Binding-site contacts:
Ligand atom C2 contacts residue ASN142 of chain 1.B at 2.5 Å.
Ligand atom O7 contacts residue ASN142 of chain 1.B at 3.8 Å.
Ligand atom C3 contacts residue HIS166 of chain 1.B at 4.3 Å.
Ligand atom C2 contacts residue HIS166 of chain 1.B at 3.7 Å.
Ligand atom O2 contacts residue HIS166 of chain 1.B at 4.4 Å.
Ligand atom O4 contacts residue HIS166 of chain 1.B at 3.8 Å.
Ligand atom C4 contacts residue ASN142 of chain 1.B at 4.2 Å.
Ligand atom C6 contacts residue GLU93 of chain 1.B at 3.3 Å.
Ligand atom N2 contacts residue ASN142 of chain 1.B at 2.9 Å (h-bond).
Ligand atom C7 contacts residue ASN142 of chain 1.B at 3.5 Å.
Ligand atom C8 contacts residue ASN142 of chain 1.B at 4.2 Å.
Ligand atom C1 contacts residue ASN142 of chain 1.B at 1.4 Å.
Ligand atom C8 contacts residue SER168 of chain 1.B at 3.7 Å.
Ligand atom C1 contacts residue HIS166 of chain 1.B at 3.6 Å.
Ligand atom O5 contacts residue ASN142 of chain 1.B at 2.4 Å (h-bond).
Ligand atom N2 contacts residue SER168 of chain 1.B at 4.0 Å.
Ligand atom C3 contacts residue ASN142 of chain 1.B at 3.8 Å.
Ligand atom C5 contacts residue ASN142 of chain 1.B at 3.7 Å.
Ligand atom O6 contacts residue GLU93 of chain 1.B at 2.9 Å (salt-bridge).

The protein below binds the small molecule below.
Small molecule (SMILES): CC(=O)N[C@H]1[C@H](O[C@H]2[C@H](O)[C@@H](NC(C)=O)CO[C@@H]2CO)O[C@H](CO)[C@@H](O[C@@H]2O[C@H](CO[C@H]3O[C@H](CO)[C@@H](O)[C@H](O)[C@@H]3O)[C@@H](O)[C@H](O[C@H]3O[C@H](CO)[C@@H](O)[C@H](O)[C@@H]3O)[C@@H]2O)[C@@H]1O

Sequence of chain 1.B:
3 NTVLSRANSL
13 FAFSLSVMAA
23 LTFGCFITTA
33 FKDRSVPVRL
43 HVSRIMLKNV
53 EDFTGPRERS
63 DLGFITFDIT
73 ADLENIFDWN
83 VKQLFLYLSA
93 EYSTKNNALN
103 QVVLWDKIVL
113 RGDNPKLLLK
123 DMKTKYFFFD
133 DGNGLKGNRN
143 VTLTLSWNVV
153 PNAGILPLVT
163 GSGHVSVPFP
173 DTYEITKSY